The small molecule below binds the protein below.
Small molecule (SMILES): Nc1ccn([C@H]2C[C@H](O)[C@@H](COP(=O)(O)O)O2)c(=O)n1

Binding-site contacts:
Ligand atom OP2 contacts residue DC1 of chain 28.F at 1.0 Å.
Ligand atom C2' contacts residue DC1 of chain 28.F at 1.2 Å.
Ligand atom C1' contacts residue PHE277 of chain 17.A at 3.9 Å (hydrophobic).
Ligand atom OP1 contacts residue ARG10 of chain 17.A at 3.8 Å.
Ligand atom C1' contacts residue DC1 of chain 28.F at 1.3 Å.
Ligand atom C4' contacts residue DC1 of chain 28.F at 1.2 Å.
Ligand atom P contacts residue DC1 of chain 28.F at 1.1 Å.
Ligand atom C5' contacts residue DC1 of chain 28.F at 1.4 Å.
Ligand atom C2' contacts residue PHE277 of chain 17.A at 2.8 Å (hydrophobic).
Ligand atom OP1 contacts residue DC1 of chain 28.F at 0.4 Å (h-bond).
Ligand atom OP1 contacts residue PHE277 of chain 17.A at 4.1 Å.
Ligand atom O3' contacts residue DC1 of chain 28.F at 1.1 Å (h-bond).
Ligand atom O4' contacts residue DC1 of chain 28.F at 0.3 Å (h-bond).
Ligand atom C3' contacts residue DC1 of chain 28.F at 0.8 Å.
Ligand atom O3' contacts residue PHE277 of chain 17.A at 4.1 Å.
Ligand atom O5' contacts residue DC1 of chain 28.F at 1.2 Å (h-bond).
Ligand atom C3' contacts residue PHE277 of chain 17.A at 3.6 Å (hydrophobic).

Sequence of chain 17.A:
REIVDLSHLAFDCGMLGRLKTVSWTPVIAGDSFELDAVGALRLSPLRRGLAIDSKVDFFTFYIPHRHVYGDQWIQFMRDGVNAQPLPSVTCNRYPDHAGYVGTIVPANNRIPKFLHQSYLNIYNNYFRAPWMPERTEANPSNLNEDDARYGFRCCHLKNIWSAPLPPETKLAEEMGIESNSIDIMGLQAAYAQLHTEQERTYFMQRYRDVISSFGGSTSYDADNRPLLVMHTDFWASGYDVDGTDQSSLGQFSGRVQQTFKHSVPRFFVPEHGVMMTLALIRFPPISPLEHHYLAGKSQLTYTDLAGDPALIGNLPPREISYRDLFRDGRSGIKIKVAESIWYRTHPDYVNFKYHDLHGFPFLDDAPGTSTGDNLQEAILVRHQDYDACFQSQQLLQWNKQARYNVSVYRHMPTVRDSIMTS